Sequence of chain 1.A:
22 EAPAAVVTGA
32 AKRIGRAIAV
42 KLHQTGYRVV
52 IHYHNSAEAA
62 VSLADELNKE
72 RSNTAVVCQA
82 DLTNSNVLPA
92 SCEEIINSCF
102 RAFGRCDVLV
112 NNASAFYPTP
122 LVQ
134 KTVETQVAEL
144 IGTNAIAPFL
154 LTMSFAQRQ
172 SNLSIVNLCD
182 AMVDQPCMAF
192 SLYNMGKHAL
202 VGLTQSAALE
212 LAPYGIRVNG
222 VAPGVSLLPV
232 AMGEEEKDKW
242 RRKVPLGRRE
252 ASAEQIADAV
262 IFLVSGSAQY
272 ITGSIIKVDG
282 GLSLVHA

The small molecule below binds the protein below.
Small molecule (SMILES): CC1(C)N=C(N)N=C(N)N1c1ccc(Cl)cc1

Binding-site contacts:
Ligand atom C10 contacts residue NAP1 of chain 1.E at 3.3 Å.
Ligand atom N7 contacts residue SER115 of chain 1.A at 2.9 Å (h-bond).
Ligand atom N8 contacts residue PHE117 of chain 1.A at 3.8 Å.
Ligand atom N3 contacts residue SER115 of chain 1.A at 4.0 Å.
Ligand atom C9 contacts residue PRO230 of chain 1.A at 4.1 Å (hydrophobic).
Ligand atom N3 contacts residue TYR194 of chain 1.A at 3.5 Å (h-bond).
Ligand atom N3 contacts residue NAP1 of chain 1.E at 2.9 Å (h-bond).
Ligand atom C2 contacts residue PHE117 of chain 1.A at 3.5 Å (hydrophobic).
Ligand atom N7 contacts residue PHE117 of chain 1.A at 3.8 Å.
Ligand atom C2 contacts residue GOL1 of chain 1.H at 4.0 Å.
Ligand atom N8 contacts residue NAP1 of chain 1.E at 3.5 Å.
Ligand atom N7 contacts residue NAP1 of chain 1.E at 3.1 Å (h-bond).
Ligand atom N1 contacts residue PHE117 of chain 1.A at 3.8 Å.
Ligand atom N3 contacts residue PHE117 of chain 1.A at 3.7 Å.
Ligand atom N7 contacts residue GOL1 of chain 1.H at 3.1 Å (h-bond).
Ligand atom C4 contacts residue PHE117 of chain 1.A at 3.8 Å (hydrophobic).
Ligand atom C12 contacts residue PHE117 of chain 1.A at 3.1 Å (hydrophobic).
Ligand atom C15 contacts residue LEU229 of chain 1.A at 4.2 Å (hydrophobic).
Ligand atom C4 contacts residue TYR194 of chain 1.A at 3.6 Å (hydrophobic).
Ligand atom C6 contacts residue NAP1 of chain 1.E at 3.8 Å.
Ligand atom C6 contacts residue PHE117 of chain 1.A at 4.1 Å (hydrophobic).
Ligand atom C13 contacts residue PHE117 of chain 1.A at 3.4 Å (hydrophobic).
Ligand atom C13 contacts residue PRO230 of chain 1.A at 4.2 Å (hydrophobic).
Ligand atom C4 contacts residue NAP1 of chain 1.E at 3.9 Å.
Ligand atom N5 contacts residue PHE117 of chain 1.A at 4.1 Å.
Ligand atom C9 contacts residue PHE117 of chain 1.A at 3.0 Å (hydrophobic).
Ligand atom N1 contacts residue GOL1 of chain 1.H at 3.8 Å.
Ligand atom CL17 contacts residue TRP241 of chain 1.A at 3.6 Å.
Ligand atom C15 contacts residue NAP1 of chain 1.E at 3.4 Å.
Ligand atom C11 contacts residue NAP1 of chain 1.E at 4.2 Å.
Ligand atom C10 contacts residue ARG34 of chain 1.A at 3.2 Å.
Ligand atom C16 contacts residue NAP1 of chain 1.E at 3.0 Å.
Ligand atom C2 contacts residue SER115 of chain 1.A at 3.9 Å.
Ligand atom C10 contacts residue LEU228 of chain 1.A at 3.9 Å (hydrophobic).
Ligand atom CL17 contacts residue LEU229 of chain 1.A at 3.9 Å.
Ligand atom N8 contacts residue ASP181 of chain 1.A at 3.7 Å.
Ligand atom N8 contacts residue TYR194 of chain 1.A at 2.9 Å (h-bond).
Ligand atom C2 contacts residue NAP1 of chain 1.E at 3.5 Å.
Ligand atom N5 contacts residue NAP1 of chain 1.E at 4.2 Å.
Ligand atom N1 contacts residue NAP1 of chain 1.E at 2.8 Å (h-bond).